This protein binds this small molecule.
Small molecule (SMILES): O=C(Nc1cccc(-c2ccccc2)c1)Nc1ccc(C(=O)O)c(O)c1

Sequence of chain 1.A:
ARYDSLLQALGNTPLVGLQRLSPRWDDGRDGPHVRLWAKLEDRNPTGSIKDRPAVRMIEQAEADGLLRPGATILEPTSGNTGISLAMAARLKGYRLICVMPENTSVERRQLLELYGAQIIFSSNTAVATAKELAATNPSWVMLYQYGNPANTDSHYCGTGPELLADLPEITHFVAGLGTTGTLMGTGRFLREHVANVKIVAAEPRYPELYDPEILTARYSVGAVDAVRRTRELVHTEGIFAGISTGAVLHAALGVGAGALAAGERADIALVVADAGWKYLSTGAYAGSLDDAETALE

Binding-site contacts:
Ligand atom CAS contacts residue THR85 of chain 1.A at 3.3 Å.
Ligand atom NAR contacts residue PLP1 of chain 1.C at 3.7 Å.
Ligand atom CAE contacts residue ALA250 of chain 1.A at 3.4 Å (hydrophobic).
Ligand atom CAG contacts residue VAL245 of chain 1.A at 3.4 Å (hydrophobic).
Ligand atom OAC contacts residue THR85 of chain 1.A at 3.2 Å (h-bond).
Ligand atom CAH contacts residue LEU186 of chain 1.A at 3.9 Å (hydrophobic).
Ligand atom CAS contacts residue THR81 of chain 1.A at 3.6 Å.
Ligand atom OAB contacts residue PLP1 of chain 1.C at 3.3 Å.
Ligand atom CAF contacts residue ILE267 of chain 1.A at 3.6 Å (hydrophobic).
Ligand atom CAL contacts residue ALA211 of chain 1.A at 3.9 Å (hydrophobic).
Ligand atom CAX contacts residue ALA271 of chain 1.A at 3.7 Å (hydrophobic).
Ligand atom CAV contacts residue PLP1 of chain 1.C at 3.6 Å.
Ligand atom CAU contacts residue SER268 of chain 1.A at 3.5 Å.
Ligand atom OAA contacts residue THR81 of chain 1.A at 3.8 Å.
Ligand atom CAK contacts residue PRO213 of chain 1.A at 3.7 Å (hydrophobic).
Ligand atom OAD contacts residue THR188 of chain 1.A at 3.5 Å.
Ligand atom CAW contacts residue PLP1 of chain 1.C at 3.9 Å.
Ligand atom NAQ contacts residue SER268 of chain 1.A at 3.7 Å.
Ligand atom CAL contacts residue ALA271 of chain 1.A at 3.8 Å (hydrophobic).
Ligand atom CAK contacts residue ALA271 of chain 1.A at 3.5 Å (hydrophobic).
Ligand atom OAD contacts residue TYR155 of chain 1.A at 3.3 Å (h-bond).
Ligand atom CAW contacts residue LYS54 of chain 1.A at 3.7 Å.
Ligand atom CAH contacts residue ALA211 of chain 1.A at 3.5 Å (hydrophobic).
Ligand atom CAM contacts residue PLP1 of chain 1.C at 3.5 Å.
Ligand atom CAZ contacts residue LYS54 of chain 1.A at 3.6 Å.
Ligand atom CAL contacts residue GLU212 of chain 1.A at 3.8 Å.
Ligand atom OAC contacts residue ASN84 of chain 1.A at 3.6 Å (h-bond).
Ligand atom NAQ contacts residue PLP1 of chain 1.C at 3.7 Å.
Ligand atom OAB contacts residue GLY187 of chain 1.A at 3.7 Å.
Ligand atom OAA contacts residue GLN154 of chain 1.A at 2.9 Å (h-bond).
Ligand atom CAS contacts residue LYS54 of chain 1.A at 3.9 Å.
Ligand atom CAT contacts residue PLP1 of chain 1.C at 3.4 Å.
Ligand atom CAH contacts residue GLY185 of chain 1.A at 3.7 Å.
Ligand atom CAF contacts residue ALA250 of chain 1.A at 3.7 Å (hydrophobic).
Ligand atom CAN contacts residue LYS54 of chain 1.A at 3.8 Å.
Ligand atom CAN contacts residue PLP1 of chain 1.C at 3.8 Å.
Ligand atom CAO contacts residue PLP1 of chain 1.C at 3.7 Å.
Ligand atom CAP contacts residue SER268 of chain 1.A at 3.6 Å.
Ligand atom OAA contacts residue THR85 of chain 1.A at 3.1 Å (h-bond).
Ligand atom OAC contacts residue THR81 of chain 1.A at 2.6 Å (h-bond).